Sequence of chain 2.A:
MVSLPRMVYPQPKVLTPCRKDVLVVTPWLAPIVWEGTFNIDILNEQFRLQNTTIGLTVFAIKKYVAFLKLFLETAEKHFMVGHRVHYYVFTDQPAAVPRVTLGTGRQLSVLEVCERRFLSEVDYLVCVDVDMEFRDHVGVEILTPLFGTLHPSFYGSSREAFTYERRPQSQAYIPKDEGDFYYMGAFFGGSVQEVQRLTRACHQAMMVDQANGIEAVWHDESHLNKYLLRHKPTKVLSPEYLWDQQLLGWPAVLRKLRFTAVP

A protein and the small-molecule ligand that binds it are described below.
Small molecule (SMILES): O=c1ccn([C@@H]2O[C@H](CO[P](=O)(O)O[P](=O)(O)O[C@H]3O[C@H](CO)[C@H](O)[C@H](O)[C@H]3O)[C@@H](O)[C@H]2O)c(=O)[nH]1

Binding-site contacts:
Ligand atom O2 contacts residue ASP149 of chain 2.A at 3.4 Å (salt-bridge).
Ligand atom C4 contacts residue PHE59 of chain 2.A at 3.2 Å (hydrophobic).
Ligand atom C5 contacts residue TYR64 of chain 2.A at 3.7 Å (hydrophobic).
Ligand atom C2 contacts residue PHE59 of chain 2.A at 3.7 Å (hydrophobic).
Ligand atom O4 contacts residue ILE61 of chain 2.A at 2.7 Å (h-bond).
Ligand atom C2D contacts residue TYR64 of chain 2.A at 3.8 Å (hydrophobic).
Ligand atom N3 contacts residue VAL150 of chain 2.A at 3.9 Å.
Ligand atom C2 contacts residue ASP149 of chain 2.A at 4.4 Å.
Ligand atom O2 contacts residue PHE59 of chain 2.A at 3.9 Å.
Ligand atom C2D contacts residue ASP149 of chain 2.A at 3.9 Å.
Ligand atom O2 contacts residue VAL150 of chain 2.A at 3.4 Å (h-bond).
Ligand atom N3 contacts residue ALA60 of chain 2.A at 4.4 Å.
Ligand atom C3D contacts residue ASP149 of chain 2.A at 4.5 Å.
Ligand atom C6 contacts residue TYR64 of chain 2.A at 3.8 Å (hydrophobic).
Ligand atom C3D contacts residue TYR64 of chain 2.A at 4.1 Å (hydrophobic).
Ligand atom C4D contacts residue FUC2 of chain 2.B at 4.3 Å.
Ligand atom N3 contacts residue TYR64 of chain 2.A at 3.9 Å.
Ligand atom C4 contacts residue ILE61 of chain 2.A at 3.9 Å (hydrophobic).
Ligand atom O2B contacts residue TYR64 of chain 2.A at 2.9 Å (h-bond).
Ligand atom C3D contacts residue ASP151 of chain 2.A at 4.3 Å.
Ligand atom C2D contacts residue ASP151 of chain 2.A at 3.7 Å.
Ligand atom O2D contacts residue ASP149 of chain 2.A at 2.8 Å (salt-bridge).
Ligand atom O3D contacts residue FUC2 of chain 2.B at 2.6 Å (h-bond).
Ligand atom C2 contacts residue VAL150 of chain 2.A at 4.3 Å (hydrophobic).
Ligand atom C1D contacts residue TYR64 of chain 2.A at 4.4 Å (hydrophobic).
Ligand atom C4 contacts residue ALA60 of chain 2.A at 4.2 Å (hydrophobic).
Ligand atom O4 contacts residue TYR64 of chain 2.A at 3.6 Å.
Ligand atom C3D contacts residue FUC2 of chain 2.B at 3.9 Å.
Ligand atom O3D contacts residue ASP151 of chain 2.A at 4.2 Å.
Ligand atom C4 contacts residue TYR64 of chain 2.A at 3.6 Å (hydrophobic).
Ligand atom O3D contacts residue ASP149 of chain 2.A at 4.0 Å.
Ligand atom N1 contacts residue TYR64 of chain 2.A at 3.9 Å.
Ligand atom O4 contacts residue ALA60 of chain 2.A at 3.1 Å.
Ligand atom C2 contacts residue TYR64 of chain 2.A at 4.1 Å (hydrophobic).
Ligand atom N3 contacts residue PHE59 of chain 2.A at 2.7 Å (h-bond).
Ligand atom O2 contacts residue ASP151 of chain 2.A at 4.5 Å.
Ligand atom O2D contacts residue ASP151 of chain 2.A at 2.9 Å (salt-bridge).
Ligand atom O4 contacts residue PHE59 of chain 2.A at 2.9 Å (h-bond).
Ligand atom PB contacts residue TYR64 of chain 2.A at 4.3 Å.
Ligand atom C1D contacts residue ASP149 of chain 2.A at 4.0 Å.